Sequence of chain 1.A:
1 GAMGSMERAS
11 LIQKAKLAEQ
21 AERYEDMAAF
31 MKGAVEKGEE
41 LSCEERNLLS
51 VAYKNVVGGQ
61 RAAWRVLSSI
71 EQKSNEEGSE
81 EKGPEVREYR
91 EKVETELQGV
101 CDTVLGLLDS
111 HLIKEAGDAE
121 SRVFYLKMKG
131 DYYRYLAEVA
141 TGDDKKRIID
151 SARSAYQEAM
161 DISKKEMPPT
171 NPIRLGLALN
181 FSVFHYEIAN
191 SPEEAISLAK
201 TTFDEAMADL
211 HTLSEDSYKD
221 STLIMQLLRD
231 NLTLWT

Binding-site contacts:
Ligand atom O contacts residue ASN231 of chain 1.A at 3.0 Å (h-bond).
Ligand atom O3P contacts residue TYR135 of chain 1.A at 2.6 Å (h-bond).
Ligand atom CG1 contacts residue LEU179 of chain 1.A at 3.8 Å (hydrophobic).
Ligand atom N contacts residue ASN180 of chain 1.A at 3.0 Å (h-bond).
Ligand atom CG2 contacts residue GLY176 of chain 1.A at 3.5 Å.
Ligand atom CG2 contacts residue ASN180 of chain 1.A at 3.6 Å.
Ligand atom CA contacts residue ASN231 of chain 1.A at 3.6 Å.
Ligand atom C contacts residue ASN180 of chain 1.A at 3.6 Å.
Ligand atom P contacts residue TYR135 of chain 1.A at 3.8 Å.
Ligand atom CA contacts residue ASN231 of chain 1.A at 3.7 Å.
Ligand atom O contacts residue LYS127 of chain 1.A at 2.8 Å (salt-bridge).
Ligand atom O2P contacts residue LYS54 of chain 1.A at 3.7 Å.
Ligand atom CG1 contacts residue LEU227 of chain 1.A at 3.4 Å (hydrophobic).
Ligand atom O2P contacts residue ARG61 of chain 1.A at 2.9 Å (salt-bridge).
Ligand atom CA contacts residue ASN180 of chain 1.A at 3.2 Å.
Ligand atom P contacts residue ARG134 of chain 1.A at 3.7 Å.
Ligand atom CB contacts residue ASN231 of chain 1.A at 3.6 Å.
Ligand atom P contacts residue LYS54 of chain 1.A at 3.8 Å.
Ligand atom CG2 contacts residue VAL183 of chain 1.A at 3.6 Å (hydrophobic).
Ligand atom O1P contacts residue ARG61 of chain 1.A at 2.9 Å (salt-bridge).
Ligand atom O3P contacts residue LYS54 of chain 1.A at 2.9 Å (salt-bridge).
Ligand atom O contacts residue ASN180 of chain 1.A at 2.9 Å (h-bond).
Ligand atom O contacts residue LYS54 of chain 1.A at 2.9 Å (salt-bridge).
Ligand atom CB contacts residue ASN231 of chain 1.A at 3.6 Å.
Ligand atom O contacts residue LEU179 of chain 1.A at 3.4 Å.
Ligand atom CG2 contacts residue ARG134 of chain 1.A at 3.8 Å.
Ligand atom O1P contacts residue ARG134 of chain 1.A at 2.9 Å (salt-bridge).
Ligand atom CG contacts residue VAL183 of chain 1.A at 3.8 Å (hydrophobic).
Ligand atom O contacts residue VAL183 of chain 1.A at 3.5 Å.
Ligand atom OXT contacts residue LYS54 of chain 1.A at 3.7 Å.
Ligand atom C contacts residue ASN231 of chain 1.A at 3.7 Å.
Ligand atom CG1 contacts residue S8O1 of chain 1.C at 3.8 Å.
Ligand atom CB contacts residue ASN180 of chain 1.A at 3.2 Å.
Ligand atom C contacts residue LYS127 of chain 1.A at 3.7 Å.
Ligand atom O3P contacts residue ARG134 of chain 1.A at 2.9 Å (salt-bridge).
Ligand atom CB contacts residue TRP235 of chain 1.A at 3.8 Å (hydrophobic).
Ligand atom N contacts residue ASN231 of chain 1.A at 2.9 Å (h-bond).
Ligand atom CA contacts residue LEU179 of chain 1.A at 3.8 Å (hydrophobic).
Ligand atom C contacts residue LYS54 of chain 1.A at 3.2 Å.
Ligand atom P contacts residue ARG61 of chain 1.A at 3.7 Å.

The small molecule below binds the protein below.
Small molecule (SMILES): CC(C)[C@H](NC(=O)[C@@H](NC(=O)[C@H](C)NC(=O)[C@@H]1CCCN1C(=O)[C@@H](N)Cc1ccccc1)[C@@H](C)OP(=O)(O)O)C(=O)O